This small molecule binds to this protein.
Small molecule (SMILES): CC(=O)N[C@@H]1[C@@H](O)[C@@H](O)[C@@H](CO)O[C@@H]1O

Sequence of chain 1.A:
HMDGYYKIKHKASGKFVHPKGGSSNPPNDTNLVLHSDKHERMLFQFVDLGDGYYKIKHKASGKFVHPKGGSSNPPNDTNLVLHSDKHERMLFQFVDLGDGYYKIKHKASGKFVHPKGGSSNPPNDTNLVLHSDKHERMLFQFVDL

Binding-site contacts:
Ligand atom O4 contacts residue HIS87 of chain 1.A at 3.0 Å (h-bond).
Ligand atom C6 contacts residue HIS83 of chain 1.A at 3.9 Å.
Ligand atom C7 contacts residue ARG89 of chain 1.A at 3.6 Å.
Ligand atom C8 contacts residue GLY69 of chain 1.A at 3.2 Å.
Ligand atom C5 contacts residue GLY69 of chain 1.A at 4.2 Å.
Ligand atom C6 contacts residue ASP29 of chain 1.A at 3.4 Å.
Ligand atom C6 contacts residue VAL81 of chain 1.A at 4.2 Å (hydrophobic).
Ligand atom O7 contacts residue ARG89 of chain 1.A at 4.0 Å.
Ligand atom C1 contacts residue GLY69 of chain 1.A at 3.4 Å.
Ligand atom C5 contacts residue HIS83 of chain 1.A at 3.7 Å.
Ligand atom O3 contacts residue ASP85 of chain 1.A at 2.6 Å (salt-bridge).
Ligand atom O4 contacts residue GLY70 of chain 1.A at 3.4 Å.
Ligand atom O5 contacts residue GLY69 of chain 1.A at 3.1 Å.
Ligand atom O3 contacts residue HIS87 of chain 1.A at 3.0 Å (h-bond).
Ligand atom O6 contacts residue GLY69 of chain 1.A at 2.9 Å (h-bond).
Ligand atom C4 contacts residue HIS66 of chain 1.A at 3.4 Å.
Ligand atom C4 contacts residue ASP85 of chain 1.A at 4.2 Å.
Ligand atom C6 contacts residue LYS68 of chain 1.A at 4.3 Å.
Ligand atom O6 contacts residue ASP29 of chain 1.A at 2.6 Å (salt-bridge).
Ligand atom C6 contacts residue GLY70 of chain 1.A at 4.0 Å.
Ligand atom C4 contacts residue HIS87 of chain 1.A at 3.9 Å.
Ligand atom C5 contacts residue GLY70 of chain 1.A at 4.2 Å.
Ligand atom C8 contacts residue ARG89 of chain 1.A at 3.1 Å.
Ligand atom C4 contacts residue HIS83 of chain 1.A at 4.0 Å.
Ligand atom C3 contacts residue ASP85 of chain 1.A at 3.3 Å.
Ligand atom C5 contacts residue ASP29 of chain 1.A at 4.1 Å.
Ligand atom O6 contacts residue VAL81 of chain 1.A at 3.9 Å.
Ligand atom C5 contacts residue HIS66 of chain 1.A at 4.3 Å.
Ligand atom C6 contacts residue HIS66 of chain 1.A at 4.0 Å.
Ligand atom C1 contacts residue GLY70 of chain 1.A at 4.1 Å.
Ligand atom C3 contacts residue HIS87 of chain 1.A at 3.9 Å.
Ligand atom C6 contacts residue PRO67 of chain 1.A at 3.6 Å (hydrophobic).
Ligand atom O6 contacts residue PRO67 of chain 1.A at 3.9 Å.
Ligand atom C2 contacts residue GLY69 of chain 1.A at 4.0 Å.
Ligand atom C6 contacts residue GLY69 of chain 1.A at 3.5 Å.
Ligand atom C3 contacts residue HIS83 of chain 1.A at 4.1 Å.
Ligand atom O4 contacts residue HIS66 of chain 1.A at 2.7 Å (h-bond).
Ligand atom C8 contacts residue GLY70 of chain 1.A at 4.1 Å.
Ligand atom O5 contacts residue GLY70 of chain 1.A at 3.4 Å (h-bond).
Ligand atom O6 contacts residue LYS68 of chain 1.A at 3.5 Å.